Binding-site contacts:
Ligand atom C8 contacts residue ASN798 of chain 1.B at 4.0 Å.
Ligand atom C3 contacts residue ASN798 of chain 1.B at 3.7 Å.
Ligand atom C2 contacts residue ASN798 of chain 1.B at 2.4 Å.
Ligand atom C1 contacts residue ASN798 of chain 1.B at 1.4 Å.
Ligand atom O5 contacts residue ASN798 of chain 1.B at 2.4 Å (h-bond).
Ligand atom N2 contacts residue ASN798 of chain 1.B at 2.8 Å (h-bond).
Ligand atom C7 contacts residue ASN798 of chain 1.B at 2.6 Å.
Ligand atom O7 contacts residue ASN798 of chain 1.B at 2.0 Å (h-bond).
Ligand atom C1 contacts residue SER800 of chain 1.B at 3.5 Å.
Ligand atom C4 contacts residue ASN798 of chain 1.B at 4.2 Å.
Ligand atom C5 contacts residue SER800 of chain 1.B at 4.3 Å.
Ligand atom O7 contacts residue PHE797 of chain 1.B at 4.2 Å.
Ligand atom C8 contacts residue GLY796 of chain 1.B at 4.5 Å.
Ligand atom O7 contacts residue GLY796 of chain 1.B at 4.4 Å.
Ligand atom C5 contacts residue ASN798 of chain 1.B at 3.6 Å.
Ligand atom C8 contacts residue LYS792 of chain 1.B at 4.5 Å.
Ligand atom O5 contacts residue SER800 of chain 1.B at 3.3 Å (h-bond).
Ligand atom O7 contacts residue PHE799 of chain 1.B at 4.4 Å.

Sequence of chain 1.B:
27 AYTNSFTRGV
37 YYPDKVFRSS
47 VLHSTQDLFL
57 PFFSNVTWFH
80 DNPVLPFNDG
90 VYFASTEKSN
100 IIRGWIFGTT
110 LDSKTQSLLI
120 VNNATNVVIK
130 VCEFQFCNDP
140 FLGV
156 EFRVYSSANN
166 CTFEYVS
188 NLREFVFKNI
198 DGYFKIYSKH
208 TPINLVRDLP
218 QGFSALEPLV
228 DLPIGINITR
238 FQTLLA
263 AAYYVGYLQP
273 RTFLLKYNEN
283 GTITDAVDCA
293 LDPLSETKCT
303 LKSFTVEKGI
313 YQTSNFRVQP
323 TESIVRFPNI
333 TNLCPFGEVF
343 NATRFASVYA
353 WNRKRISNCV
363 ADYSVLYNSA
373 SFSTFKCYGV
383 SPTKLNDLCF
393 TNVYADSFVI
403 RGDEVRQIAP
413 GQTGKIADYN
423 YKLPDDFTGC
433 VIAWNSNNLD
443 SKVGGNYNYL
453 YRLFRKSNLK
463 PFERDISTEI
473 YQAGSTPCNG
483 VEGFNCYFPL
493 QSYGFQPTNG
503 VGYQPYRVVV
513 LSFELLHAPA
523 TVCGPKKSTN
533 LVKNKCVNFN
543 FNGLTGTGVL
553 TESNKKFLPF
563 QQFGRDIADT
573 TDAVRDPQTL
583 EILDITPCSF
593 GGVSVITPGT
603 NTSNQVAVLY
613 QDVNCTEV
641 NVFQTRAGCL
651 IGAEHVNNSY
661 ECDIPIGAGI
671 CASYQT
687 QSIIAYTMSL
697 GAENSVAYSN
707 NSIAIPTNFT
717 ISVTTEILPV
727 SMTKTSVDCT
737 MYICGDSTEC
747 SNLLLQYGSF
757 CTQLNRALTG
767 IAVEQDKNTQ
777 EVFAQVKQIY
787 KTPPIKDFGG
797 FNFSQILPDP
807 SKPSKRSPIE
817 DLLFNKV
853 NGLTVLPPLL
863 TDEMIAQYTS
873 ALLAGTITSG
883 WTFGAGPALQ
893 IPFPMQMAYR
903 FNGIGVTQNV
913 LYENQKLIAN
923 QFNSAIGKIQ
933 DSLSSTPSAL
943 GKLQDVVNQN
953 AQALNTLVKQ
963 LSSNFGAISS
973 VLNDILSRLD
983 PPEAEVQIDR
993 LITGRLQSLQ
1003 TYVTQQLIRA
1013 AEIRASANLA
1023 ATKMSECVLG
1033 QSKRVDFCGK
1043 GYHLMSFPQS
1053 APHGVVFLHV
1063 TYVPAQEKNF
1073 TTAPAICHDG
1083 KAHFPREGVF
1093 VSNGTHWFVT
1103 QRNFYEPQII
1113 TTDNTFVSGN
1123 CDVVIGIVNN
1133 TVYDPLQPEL

The protein below binds the small molecule below.
Small molecule (SMILES): CC(=O)N[C@@H]1[C@@H](O)[C@H](O)[C@@H](CO)O[C@H]1O